Sequence of chain 1.G:
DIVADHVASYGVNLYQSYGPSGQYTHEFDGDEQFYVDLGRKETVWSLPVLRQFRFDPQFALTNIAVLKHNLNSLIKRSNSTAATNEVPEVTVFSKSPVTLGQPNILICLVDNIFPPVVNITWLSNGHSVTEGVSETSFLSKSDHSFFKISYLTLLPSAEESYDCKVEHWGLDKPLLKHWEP

Binding-site contacts:
Ligand atom C1 contacts residue ASN120 of chain 1.G at 3.1 Å.
Ligand atom C8 contacts residue VAL118 of chain 1.G at 4.0 Å (hydrophobic).
Ligand atom O5 contacts residue ASN120 of chain 1.G at 2.9 Å (h-bond).
Ligand atom O6 contacts residue ASN120 of chain 1.G at 4.4 Å.
Ligand atom C7 contacts residue ASN120 of chain 1.G at 4.2 Å.
Ligand atom C8 contacts residue HIS169 of chain 1.G at 4.2 Å.
Ligand atom C2 contacts residue ASN120 of chain 1.G at 3.5 Å.
Ligand atom O7 contacts residue ASN120 of chain 1.G at 3.9 Å.
Ligand atom C8 contacts residue TRP170 of chain 1.G at 3.6 Å (hydrophobic).
Ligand atom C5 contacts residue ASN120 of chain 1.G at 4.2 Å.
Ligand atom C8 contacts residue GLU168 of chain 1.G at 4.0 Å.
Ligand atom C7 contacts residue TRP170 of chain 1.G at 4.3 Å (hydrophobic).
Ligand atom C7 contacts residue GLU168 of chain 1.G at 4.5 Å.
Ligand atom O7 contacts residue GLU168 of chain 1.G at 3.5 Å.
Ligand atom N2 contacts residue ASN120 of chain 1.G at 4.1 Å.

A protein and the small-molecule ligand that binds it are described below.
Small molecule (SMILES): CC(=O)N[C@@H]1[C@@H](O)[C@H](O)[C@@H](CO)O[C@H]1O